Binding-site contacts:
Ligand atom O7 contacts residue MET161 of chain 1.B at 4.5 Å.
Ligand atom C2 contacts residue NAD1 of chain 1.J at 3.1 Å.
Ligand atom CL14 contacts residue NAD1 of chain 1.J at 3.4 Å.
Ligand atom C1 contacts residue TYR158 of chain 1.B at 3.4 Å (hydrophobic).
Ligand atom CL16 contacts residue GLY96 of chain 1.B at 4.0 Å.
Ligand atom O17 contacts residue TYR158 of chain 1.B at 2.3 Å (h-bond).
Ligand atom C6 contacts residue NAD1 of chain 1.J at 3.5 Å.
Ligand atom CL15 contacts residue MET98 of chain 1.B at 3.3 Å.
Ligand atom C11 contacts residue MET103 of chain 1.B at 4.4 Å (hydrophobic).
Ligand atom CL16 contacts residue NAD1 of chain 1.J at 3.1 Å.
Ligand atom O17 contacts residue NAD1 of chain 1.J at 3.2 Å (h-bond).
Ligand atom C10 contacts residue GLY96 of chain 1.B at 3.7 Å.
Ligand atom C9 contacts residue GLY96 of chain 1.B at 4.2 Å.
Ligand atom C10 contacts residue PHE97 of chain 1.B at 4.2 Å (hydrophobic).
Ligand atom C12 contacts residue MET161 of chain 1.B at 3.6 Å (hydrophobic).
Ligand atom C11 contacts residue PHE97 of chain 1.B at 4.2 Å (hydrophobic).
Ligand atom C2 contacts residue TYR158 of chain 1.B at 4.1 Å (hydrophobic).
Ligand atom O7 contacts residue NAD1 of chain 1.J at 3.6 Å.
Ligand atom C8 contacts residue MET161 of chain 1.B at 3.8 Å (hydrophobic).
Ligand atom O17 contacts residue LYS165 of chain 1.B at 4.0 Å.
Ligand atom C6 contacts residue TYR158 of chain 1.B at 3.3 Å (hydrophobic).
Ligand atom C9 contacts residue NAD1 of chain 1.J at 4.5 Å.
Ligand atom C3 contacts residue NAD1 of chain 1.J at 3.4 Å.
Ligand atom C10 contacts residue MET161 of chain 1.B at 4.1 Å (hydrophobic).
Ligand atom C1 contacts residue PHE149 of chain 1.B at 3.9 Å (hydrophobic).
Ligand atom C5 contacts residue NAD1 of chain 1.J at 3.7 Å.
Ligand atom C13 contacts residue MET103 of chain 1.B at 3.4 Å (hydrophobic).
Ligand atom O17 contacts residue PHE149 of chain 1.B at 3.9 Å.
Ligand atom C12 contacts residue MET103 of chain 1.B at 3.1 Å (hydrophobic).
Ligand atom C4 contacts residue NAD1 of chain 1.J at 3.6 Å.
Ligand atom C13 contacts residue MET161 of chain 1.B at 3.6 Å (hydrophobic).
Ligand atom CL15 contacts residue PHE97 of chain 1.B at 3.6 Å.
Ligand atom C11 contacts residue MET98 of chain 1.B at 4.1 Å (hydrophobic).
Ligand atom CL14 contacts residue PRO193 of chain 1.B at 3.6 Å.
Ligand atom C9 contacts residue MET161 of chain 1.B at 4.0 Å (hydrophobic).
Ligand atom C11 contacts residue MET161 of chain 1.B at 3.9 Å (hydrophobic).
Ligand atom C8 contacts residue NAD1 of chain 1.J at 4.3 Å.
Ligand atom C1 contacts residue NAD1 of chain 1.J at 3.5 Å.
Ligand atom CL14 contacts residue PHE149 of chain 1.B at 3.9 Å.
Ligand atom C5 contacts residue TYR158 of chain 1.B at 4.1 Å (hydrophobic).

Sequence of chain 1.B:
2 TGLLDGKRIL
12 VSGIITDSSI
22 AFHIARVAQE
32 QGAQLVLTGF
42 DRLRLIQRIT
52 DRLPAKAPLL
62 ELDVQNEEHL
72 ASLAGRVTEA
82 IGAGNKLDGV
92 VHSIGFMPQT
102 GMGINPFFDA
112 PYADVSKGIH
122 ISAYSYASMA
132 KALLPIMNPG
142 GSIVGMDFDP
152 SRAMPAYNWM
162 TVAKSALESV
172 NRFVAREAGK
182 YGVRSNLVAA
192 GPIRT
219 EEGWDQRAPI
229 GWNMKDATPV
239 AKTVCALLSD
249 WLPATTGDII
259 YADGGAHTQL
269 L

This protein binds this small molecule.
Small molecule (SMILES): Oc1cc(Cl)ccc1Oc1ccc(Cl)cc1Cl